Binding-site contacts:
Ligand atom O24 contacts residue LEU101 of chain 1.A at 4.5 Å.
Ligand atom C16 contacts residue PHE10 of chain 1.A at 3.9 Å (hydrophobic).
Ligand atom O11 contacts residue PHE10 of chain 1.A at 3.2 Å.
Ligand atom O1 contacts residue PHE13 of chain 1.A at 3.9 Å.
Ligand atom C15 contacts residue PHE10 of chain 1.A at 3.7 Å (hydrophobic).
Ligand atom O12 contacts residue PHE10 of chain 1.A at 3.6 Å.
Ligand atom C4 contacts residue ILE218 of chain 1.B at 4.5 Å (hydrophobic).
Ligand atom O12 contacts residue CYS9 of chain 1.A at 4.2 Å.
Ligand atom P1 contacts residue PHE10 of chain 1.A at 3.3 Å.
Ligand atom O23 contacts residue LEU98 of chain 1.A at 4.0 Å.
Ligand atom O12 contacts residue PHE13 of chain 1.A at 4.2 Å.
Ligand atom O3B contacts residue LEU98 of chain 1.A at 3.9 Å.
Ligand atom O12 contacts residue VAL94 of chain 1.A at 4.4 Å.
Ligand atom O32 contacts residue LEU98 of chain 1.A at 4.1 Å.
Ligand atom C2 contacts residue PHE10 of chain 1.A at 4.0 Å (hydrophobic).
Ligand atom O14 contacts residue PHE10 of chain 1.A at 2.8 Å.
Ligand atom C26 contacts residue LEU101 of chain 1.A at 3.8 Å (hydrophobic).
Ligand atom C25 contacts residue ALA97 of chain 1.A at 4.5 Å (hydrophobic).
Ligand atom O13 contacts residue VAL94 of chain 1.A at 4.1 Å.
Ligand atom C15 contacts residue CYS9 of chain 1.A at 4.2 Å (hydrophobic).

Sequence of chain 1.B:
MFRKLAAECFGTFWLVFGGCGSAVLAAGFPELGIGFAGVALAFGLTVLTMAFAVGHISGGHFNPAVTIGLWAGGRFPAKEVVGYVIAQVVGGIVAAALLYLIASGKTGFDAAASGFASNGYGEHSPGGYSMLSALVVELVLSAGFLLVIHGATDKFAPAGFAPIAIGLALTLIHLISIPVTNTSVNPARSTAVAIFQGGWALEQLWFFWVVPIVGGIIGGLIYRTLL

This small molecule binds to this protein.
Small molecule (SMILES): CCO[P](=O)(O)O[C@@H]1[C@@H](O)[C@H](O)C(COP(=O)(O)OCC2O[C@@H](O)[C@H](O[P](=O)(O)OCC)[C@@H](O)[C@@H]2O)O[C@H]1O

Sequence of chain 1.A:
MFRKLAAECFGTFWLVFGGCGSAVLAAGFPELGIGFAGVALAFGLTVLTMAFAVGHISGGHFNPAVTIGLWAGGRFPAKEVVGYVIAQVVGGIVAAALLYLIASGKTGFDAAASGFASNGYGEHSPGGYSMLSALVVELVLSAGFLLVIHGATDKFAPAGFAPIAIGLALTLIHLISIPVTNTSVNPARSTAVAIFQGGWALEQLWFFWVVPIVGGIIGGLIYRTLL